Sequence of chain 31.K:
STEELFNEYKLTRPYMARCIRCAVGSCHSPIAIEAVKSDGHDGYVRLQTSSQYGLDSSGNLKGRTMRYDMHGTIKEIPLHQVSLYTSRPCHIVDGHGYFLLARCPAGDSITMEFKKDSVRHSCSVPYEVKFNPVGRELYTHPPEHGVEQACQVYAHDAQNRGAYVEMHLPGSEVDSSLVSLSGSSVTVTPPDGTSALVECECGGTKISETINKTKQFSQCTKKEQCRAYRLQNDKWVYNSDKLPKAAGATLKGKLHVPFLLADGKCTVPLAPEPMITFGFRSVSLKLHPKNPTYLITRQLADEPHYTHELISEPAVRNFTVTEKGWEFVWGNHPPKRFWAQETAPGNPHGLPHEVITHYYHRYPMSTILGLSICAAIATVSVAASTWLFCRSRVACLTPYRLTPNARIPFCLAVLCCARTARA

A protein and the small-molecule ligand that binds it are described below.
Small molecule (SMILES): CC(=O)N[C@@H]1[C@@H](O)[C@H](O)[C@@H](CO)O[C@H]1O

Binding-site contacts:
Ligand atom O4 contacts residue ASN318 of chain 31.K at 4.5 Å.
Ligand atom O6 contacts residue ASN318 of chain 31.K at 3.0 Å (h-bond).
Ligand atom C6 contacts residue ASN318 of chain 31.K at 3.2 Å.
Ligand atom O6 contacts residue SER284 of chain 31.K at 2.9 Å (h-bond).
Ligand atom C6 contacts residue SER284 of chain 31.K at 3.4 Å.